Binding-site contacts:
Ligand atom C1 contacts residue THR348 of chain 1.D at 3.5 Å.
Ligand atom O4 contacts residue ASP316 of chain 1.D at 4.1 Å.
Ligand atom O2 contacts residue ATP1 of chain 1.V at 3.6 Å.
Ligand atom O2 contacts residue ARG93 of chain 1.D at 3.9 Å.
Ligand atom C1 contacts residue ASP316 of chain 1.D at 3.7 Å.
Ligand atom O4 contacts residue ATP1 of chain 1.V at 2.8 Å (h-bond).
Ligand atom C2 contacts residue MG1 of chain 1.W at 4.2 Å.
Ligand atom O1 contacts residue ALA313 of chain 1.D at 3.9 Å.
Ligand atom C1 contacts residue ATP1 of chain 1.V at 3.6 Å.
Ligand atom C2 contacts residue MG1 of chain 1.U at 3.1 Å.
Ligand atom C2 contacts residue GLU292 of chain 1.D at 3.6 Å.
Ligand atom O1 contacts residue GLU292 of chain 1.D at 2.9 Å (salt-bridge).
Ligand atom O4 contacts residue MG1 of chain 1.U at 2.2 Å.
Ligand atom O1 contacts residue MG1 of chain 1.U at 2.6 Å.
Ligand atom O2 contacts residue THR348 of chain 1.D at 3.4 Å (h-bond).
Ligand atom C1 contacts residue MG1 of chain 1.U at 3.3 Å.
Ligand atom O1 contacts residue ASP316 of chain 1.D at 2.8 Å (salt-bridge).
Ligand atom C2 contacts residue LYS290 of chain 1.D at 3.6 Å.
Ligand atom C2 contacts residue THR348 of chain 1.D at 3.9 Å.
Ligand atom O1 contacts residue ATP1 of chain 1.V at 3.3 Å (h-bond).
Ligand atom O1 contacts residue GLY315 of chain 1.D at 3.6 Å.
Ligand atom O3 contacts residue GLY315 of chain 1.D at 2.8 Å (h-bond).
Ligand atom C1 contacts residue ALA313 of chain 1.D at 3.4 Å (hydrophobic).
Ligand atom O2 contacts residue MET311 of chain 1.D at 4.0 Å.
Ligand atom O4 contacts residue ALA313 of chain 1.D at 4.0 Å.
Ligand atom C1 contacts residue GLY315 of chain 1.D at 3.6 Å.
Ligand atom O3 contacts residue ASP316 of chain 1.D at 3.9 Å.
Ligand atom C1 contacts residue ARG314 of chain 1.D at 4.2 Å.
Ligand atom C2 contacts residue ATP1 of chain 1.V at 3.4 Å.
Ligand atom O3 contacts residue ARG314 of chain 1.D at 3.3 Å (salt-bridge).
Ligand atom O2 contacts residue LYS290 of chain 1.D at 3.7 Å.
Ligand atom C2 contacts residue ALA313 of chain 1.D at 3.5 Å (hydrophobic).
Ligand atom O3 contacts residue ALA313 of chain 1.D at 3.2 Å.
Ligand atom O4 contacts residue LYS290 of chain 1.D at 2.8 Å (salt-bridge).
Ligand atom O4 contacts residue GLU292 of chain 1.D at 3.0 Å (salt-bridge).
Ligand atom O3 contacts residue THR348 of chain 1.D at 2.5 Å (h-bond).
Ligand atom O4 contacts residue ARG93 of chain 1.D at 4.2 Å.
Ligand atom C1 contacts residue GLU292 of chain 1.D at 3.6 Å.
Ligand atom O2 contacts residue MET380 of chain 1.D at 4.2 Å.
Ligand atom O2 contacts residue ALA313 of chain 1.D at 3.7 Å.

Sequence of chain 1.D:
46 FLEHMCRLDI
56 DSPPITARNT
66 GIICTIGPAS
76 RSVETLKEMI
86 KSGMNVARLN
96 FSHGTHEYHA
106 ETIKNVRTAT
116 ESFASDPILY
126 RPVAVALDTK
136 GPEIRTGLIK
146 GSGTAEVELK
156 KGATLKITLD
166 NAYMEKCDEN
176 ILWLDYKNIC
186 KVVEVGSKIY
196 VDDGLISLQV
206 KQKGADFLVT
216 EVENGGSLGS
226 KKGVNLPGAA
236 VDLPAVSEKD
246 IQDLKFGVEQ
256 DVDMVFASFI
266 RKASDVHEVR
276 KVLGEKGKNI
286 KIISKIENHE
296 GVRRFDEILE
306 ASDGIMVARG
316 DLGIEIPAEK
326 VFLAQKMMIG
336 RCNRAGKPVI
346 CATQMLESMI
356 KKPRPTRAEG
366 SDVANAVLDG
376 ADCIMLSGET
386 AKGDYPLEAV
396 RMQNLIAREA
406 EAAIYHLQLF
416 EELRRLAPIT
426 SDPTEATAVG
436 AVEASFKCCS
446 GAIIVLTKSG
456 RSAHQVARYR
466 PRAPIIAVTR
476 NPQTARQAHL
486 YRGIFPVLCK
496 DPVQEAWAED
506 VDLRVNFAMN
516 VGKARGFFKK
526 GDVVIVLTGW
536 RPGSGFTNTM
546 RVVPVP

This small molecule binds to this protein.
Small molecule (SMILES): O=C([O-])C(=O)[O-]